This protein binds this small molecule.
Small molecule (SMILES): N[C@@H](Cc1ccccc1)C(=O)O

Binding-site contacts:
Ligand atom CZ contacts residue CYS247 of chain 1.A at 3.7 Å (hydrophobic).
Ligand atom CE1 contacts residue VAL371 of chain 1.A at 3.5 Å (hydrophobic).
Ligand atom O contacts residue PRO372 of chain 1.A at 3.6 Å.
Ligand atom CD1 contacts residue VAL371 of chain 1.A at 4.0 Å (hydrophobic).
Ligand atom CE1 contacts residue PRO372 of chain 1.A at 4.2 Å (hydrophobic).
Ligand atom CE2 contacts residue ARG248 of chain 1.A at 3.3 Å.
Ligand atom CE2 contacts residue ARG373 of chain 1.A at 3.8 Å.
Ligand atom CG contacts residue PRO372 of chain 1.A at 4.5 Å (hydrophobic).
Ligand atom CD1 contacts residue PRO372 of chain 1.A at 3.8 Å (hydrophobic).
Ligand atom O contacts residue ARG373 of chain 1.A at 3.4 Å (salt-bridge).
Ligand atom CE1 contacts residue ARG373 of chain 1.A at 4.1 Å.
Ligand atom OXT contacts residue GLY409 of chain 1.A at 4.3 Å.
Ligand atom CE1 contacts residue CYS247 of chain 1.A at 4.3 Å (hydrophobic).
Ligand atom CZ contacts residue ARG248 of chain 1.A at 2.7 Å.
Ligand atom CB contacts residue ARG373 of chain 1.A at 4.0 Å.
Ligand atom N contacts residue PRO372 of chain 1.A at 3.6 Å.
Ligand atom CD2 contacts residue ARG373 of chain 1.A at 3.4 Å.
Ligand atom CZ contacts residue ARG373 of chain 1.A at 4.5 Å.
Ligand atom CZ contacts residue VAL371 of chain 1.A at 4.3 Å (hydrophobic).
Ligand atom CD1 contacts residue ARG373 of chain 1.A at 3.6 Å.
Ligand atom CA contacts residue ARG373 of chain 1.A at 3.3 Å.
Ligand atom O contacts residue SER374 of chain 1.A at 3.5 Å (h-bond).
Ligand atom C contacts residue PRO372 of chain 1.A at 3.8 Å (hydrophobic).
Ligand atom C contacts residue ARG373 of chain 1.A at 3.8 Å.
Ligand atom CG contacts residue ARG373 of chain 1.A at 3.6 Å.
Ligand atom N contacts residue ARG373 of chain 1.A at 4.3 Å.
Ligand atom CA contacts residue PRO372 of chain 1.A at 3.5 Å (hydrophobic).
Ligand atom CE1 contacts residue ARG248 of chain 1.A at 3.4 Å.

Sequence of chain 1.A:
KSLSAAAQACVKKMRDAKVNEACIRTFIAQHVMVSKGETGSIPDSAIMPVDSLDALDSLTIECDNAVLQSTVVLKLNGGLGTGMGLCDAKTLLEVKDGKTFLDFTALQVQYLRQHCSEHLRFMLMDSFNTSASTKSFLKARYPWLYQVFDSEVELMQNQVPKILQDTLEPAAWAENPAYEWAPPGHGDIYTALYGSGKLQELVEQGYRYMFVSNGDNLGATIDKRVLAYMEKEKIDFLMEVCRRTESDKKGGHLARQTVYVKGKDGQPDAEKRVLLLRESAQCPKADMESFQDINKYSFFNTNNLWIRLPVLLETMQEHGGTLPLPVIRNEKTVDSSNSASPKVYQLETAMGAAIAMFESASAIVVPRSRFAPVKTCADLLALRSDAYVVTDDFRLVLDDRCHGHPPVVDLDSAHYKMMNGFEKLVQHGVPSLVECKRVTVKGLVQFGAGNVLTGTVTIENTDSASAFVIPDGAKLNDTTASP